Sequence of chain 53.A:
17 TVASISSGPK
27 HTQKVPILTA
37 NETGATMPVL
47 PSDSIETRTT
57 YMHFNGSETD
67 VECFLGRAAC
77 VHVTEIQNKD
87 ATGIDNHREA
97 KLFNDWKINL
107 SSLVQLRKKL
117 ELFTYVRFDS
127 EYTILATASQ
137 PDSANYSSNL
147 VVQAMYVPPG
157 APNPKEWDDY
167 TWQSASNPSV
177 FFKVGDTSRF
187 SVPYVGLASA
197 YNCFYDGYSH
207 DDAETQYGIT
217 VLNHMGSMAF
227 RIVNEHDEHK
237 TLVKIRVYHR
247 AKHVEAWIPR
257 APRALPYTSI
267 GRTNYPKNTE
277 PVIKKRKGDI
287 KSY

Binding-site contacts:
Ligand atom CM6 contacts residue VAL188 of chain 53.A at 3.8 Å (hydrophobic).
Ligand atom F3 contacts residue TYR152 of chain 53.A at 3.6 Å.
Ligand atom CM4 contacts residue VAL176 of chain 53.A at 3.8 Å (hydrophobic).
Ligand atom C2C contacts residue ILE104 of chain 53.A at 3.8 Å (hydrophobic).
Ligand atom O1 contacts residue MET221 of chain 53.A at 3.7 Å.
Ligand atom C2A contacts residue TYR152 of chain 53.A at 3.7 Å (hydrophobic).
Ligand atom CM4 contacts residue ALA150 of chain 53.A at 3.6 Å (hydrophobic).
Ligand atom F3 contacts residue VAL176 of chain 53.A at 3.6 Å.
Ligand atom C2A contacts residue PHE186 of chain 53.A at 3.5 Å (hydrophobic).
Ligand atom CM2 contacts residue ILE104 of chain 53.A at 3.6 Å (hydrophobic).
Ligand atom F3 contacts residue PRO174 of chain 53.A at 2.9 Å.
Ligand atom CM2 contacts residue MET224 of chain 53.A at 3.5 Å (hydrophobic).
Ligand atom N1A contacts residue PRO174 of chain 53.A at 3.5 Å.
Ligand atom C3C contacts residue TYR128 of chain 53.A at 3.3 Å (hydrophobic).
Ligand atom O1A contacts residue PRO174 of chain 53.A at 3.5 Å.
Ligand atom C6B contacts residue TYR152 of chain 53.A at 3.6 Å (hydrophobic).
Ligand atom N3A contacts residue TYR152 of chain 53.A at 3.8 Å.
Ligand atom N1A contacts residue ALA24 of chain 53.C at 3.2 Å.
Ligand atom F3 contacts residue SER175 of chain 53.A at 2.8 Å.
Ligand atom C4 contacts residue TYR197 of chain 53.A at 3.4 Å (hydrophobic).
Ligand atom F3 contacts residue ALA150 of chain 53.A at 2.7 Å.
Ligand atom CM6 contacts residue LEU25 of chain 53.C at 3.8 Å (hydrophobic).
Ligand atom CM3 contacts residue ASN219 of chain 53.A at 3.8 Å.
Ligand atom C1C contacts residue TYR128 of chain 53.A at 3.5 Å (hydrophobic).
Ligand atom C3 contacts residue LEU106 of chain 53.A at 3.8 Å (hydrophobic).
Ligand atom C3B contacts residue MET224 of chain 53.A at 3.6 Å (hydrophobic).
Ligand atom F3 contacts residue MET151 of chain 53.A at 3.7 Å.
Ligand atom CM2 contacts residue TYR128 of chain 53.A at 3.4 Å (hydrophobic).
Ligand atom C2C contacts residue TYR128 of chain 53.A at 3.2 Å (hydrophobic).
Ligand atom F1 contacts residue MET224 of chain 53.A at 3.6 Å.
Ligand atom F1 contacts residue ALA150 of chain 53.A at 3.8 Å.
Ligand atom C3A contacts residue PHE186 of chain 53.A at 3.7 Å (hydrophobic).
Ligand atom CM6 contacts residue TYR152 of chain 53.A at 3.4 Å (hydrophobic).
Ligand atom N3A contacts residue PHE186 of chain 53.A at 3.4 Å.
Ligand atom O1A contacts residue ALA24 of chain 53.C at 3.3 Å.
Ligand atom F2 contacts residue VAL176 of chain 53.A at 2.7 Å.
Ligand atom C5B contacts residue TYR152 of chain 53.A at 3.5 Å (hydrophobic).
Ligand atom F1 contacts residue PHE186 of chain 53.A at 3.8 Å.
Ligand atom C1C contacts residue TYR197 of chain 53.A at 3.5 Å (hydrophobic).
Ligand atom C2B contacts residue ILE104 of chain 53.A at 3.8 Å (hydrophobic).

Sequence of chain 53.C:
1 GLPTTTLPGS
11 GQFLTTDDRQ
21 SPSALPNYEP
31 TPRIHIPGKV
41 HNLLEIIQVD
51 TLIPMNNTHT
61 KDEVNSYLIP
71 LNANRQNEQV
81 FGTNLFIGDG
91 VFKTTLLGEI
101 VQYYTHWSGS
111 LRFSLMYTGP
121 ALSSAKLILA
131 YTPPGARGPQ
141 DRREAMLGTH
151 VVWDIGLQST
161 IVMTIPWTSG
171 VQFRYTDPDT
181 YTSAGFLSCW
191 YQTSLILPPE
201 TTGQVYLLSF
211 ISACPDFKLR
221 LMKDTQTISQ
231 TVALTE

Sequence of chain 54.C:
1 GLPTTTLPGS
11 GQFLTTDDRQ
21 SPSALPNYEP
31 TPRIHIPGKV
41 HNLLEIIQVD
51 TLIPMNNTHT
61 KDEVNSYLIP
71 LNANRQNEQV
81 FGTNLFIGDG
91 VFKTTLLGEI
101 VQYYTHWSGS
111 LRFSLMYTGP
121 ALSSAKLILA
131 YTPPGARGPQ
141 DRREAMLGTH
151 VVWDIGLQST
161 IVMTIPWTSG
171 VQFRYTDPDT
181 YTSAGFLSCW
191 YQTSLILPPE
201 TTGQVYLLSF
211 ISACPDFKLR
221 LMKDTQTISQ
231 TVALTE

The small molecule below binds the protein below.
Small molecule (SMILES): Cc1cc(CCCOc2c(C)cc(-c3noc(C(F)(F)F)n3)cc2C)on1